This small molecule binds to this protein.
Small molecule (SMILES): O=C1C=CC(=O)c2c(O)cccc21

Binding-site contacts:
Ligand atom CAM contacts residue LYS307 of chain 1.A at 4.5 Å.
Ligand atom CAI contacts residue THR298 of chain 1.A at 4.1 Å.
Ligand atom CAF contacts residue THR298 of chain 1.A at 3.8 Å.
Ligand atom CAK contacts residue THR298 of chain 1.A at 3.5 Å.
Ligand atom CAM contacts residue CYS302 of chain 1.A at 3.7 Å (hydrophobic).
Ligand atom OAB contacts residue GLN314 of chain 1.A at 2.7 Å (h-bond).
Ligand atom CAF contacts residue CYS302 of chain 1.A at 2.4 Å (hydrophobic).
Ligand atom OAC contacts residue ASN311 of chain 1.A at 2.9 Å (h-bond).
Ligand atom CAJ contacts residue CYS302 of chain 1.A at 3.7 Å (hydrophobic).
Ligand atom CAK contacts residue LYS307 of chain 1.A at 4.5 Å.
Ligand atom OAB contacts residue PHE310 of chain 1.A at 3.9 Å.
Ligand atom OAB contacts residue CYS302 of chain 1.A at 2.7 Å (h-bond).
Ligand atom CAM contacts residue GLN314 of chain 1.A at 4.3 Å.
Ligand atom CAL contacts residue LYS307 of chain 1.A at 4.5 Å.
Ligand atom OAC contacts residue GLN314 of chain 1.A at 2.7 Å (h-bond).
Ligand atom CAK contacts residue ASN311 of chain 1.A at 4.1 Å.
Ligand atom OAC contacts residue THR298 of chain 1.A at 4.3 Å.
Ligand atom CAM contacts residue THR298 of chain 1.A at 3.7 Å.
Ligand atom CAK contacts residue GLN314 of chain 1.A at 3.9 Å.
Ligand atom CAK contacts residue CYS302 of chain 1.A at 2.4 Å (hydrophobic).
Ligand atom OAA contacts residue CYS302 of chain 1.A at 4.4 Å.
Ligand atom CAG contacts residue THR298 of chain 1.A at 3.7 Å.
Ligand atom CAG contacts residue LYS307 of chain 1.A at 4.2 Å.
Ligand atom OAB contacts residue ASN311 of chain 1.A at 3.5 Å (h-bond).
Ligand atom CAL contacts residue CYS302 of chain 1.A at 4.2 Å (hydrophobic).
Ligand atom CAG contacts residue CYS302 of chain 1.A at 1.4 Å (hydrophobic).
Ligand atom CAM contacts residue ASN311 of chain 1.A at 4.5 Å.
Ligand atom OAB contacts residue THR298 of chain 1.A at 3.7 Å.
Ligand atom CAI contacts residue ASN311 of chain 1.A at 3.8 Å.
Ligand atom CAI contacts residue GLN314 of chain 1.A at 3.9 Å.
Ligand atom CAL contacts residue THR298 of chain 1.A at 4.2 Å.

Sequence of chain 1.A:
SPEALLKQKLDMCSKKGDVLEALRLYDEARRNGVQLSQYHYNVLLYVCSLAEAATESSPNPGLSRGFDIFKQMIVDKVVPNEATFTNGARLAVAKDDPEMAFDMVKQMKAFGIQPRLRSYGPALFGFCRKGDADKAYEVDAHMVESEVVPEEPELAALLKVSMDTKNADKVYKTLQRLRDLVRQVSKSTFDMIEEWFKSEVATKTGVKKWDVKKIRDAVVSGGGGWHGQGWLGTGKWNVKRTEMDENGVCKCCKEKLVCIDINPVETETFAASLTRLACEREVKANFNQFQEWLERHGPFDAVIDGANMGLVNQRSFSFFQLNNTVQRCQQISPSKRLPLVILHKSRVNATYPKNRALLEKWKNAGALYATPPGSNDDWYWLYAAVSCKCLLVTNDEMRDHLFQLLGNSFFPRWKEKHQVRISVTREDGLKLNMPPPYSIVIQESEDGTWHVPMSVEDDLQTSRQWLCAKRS